Binding-site contacts:
Ligand atom C2 contacts residue ASN1074 of chain 1.B at 2.5 Å.
Ligand atom C8 contacts residue LYS1073 of chain 1.B at 4.3 Å.
Ligand atom O4 contacts residue ALA706 of chain 1.B at 4.3 Å.
Ligand atom C8 contacts residue ASN1074 of chain 1.B at 4.2 Å.
Ligand atom O6 contacts residue ALA706 of chain 1.B at 4.1 Å.
Ligand atom N2 contacts residue ASN1074 of chain 1.B at 2.9 Å (h-bond).
Ligand atom C1 contacts residue ASN1074 of chain 1.B at 1.4 Å.
Ligand atom C5 contacts residue ALA706 of chain 1.B at 3.6 Å (hydrophobic).
Ligand atom C5 contacts residue ASN1074 of chain 1.B at 3.6 Å.
Ligand atom C3 contacts residue ASN1074 of chain 1.B at 3.8 Å.
Ligand atom O5 contacts residue ALA706 of chain 1.B at 4.3 Å.
Ligand atom C1 contacts residue GLN895 of chain 1.C at 4.4 Å.
Ligand atom C1 contacts residue ALA706 of chain 1.B at 4.4 Å (hydrophobic).
Ligand atom O7 contacts residue ASN1074 of chain 1.B at 4.1 Å.
Ligand atom C4 contacts residue ASN1074 of chain 1.B at 4.2 Å.
Ligand atom C6 contacts residue ALA706 of chain 1.B at 4.3 Å (hydrophobic).
Ligand atom C8 contacts residue GLU1072 of chain 1.B at 3.4 Å.
Ligand atom C7 contacts residue ASN1074 of chain 1.B at 3.8 Å.
Ligand atom O5 contacts residue ASN1074 of chain 1.B at 2.3 Å (h-bond).
Ligand atom C4 contacts residue ALA706 of chain 1.B at 4.4 Å (hydrophobic).

This protein binds this small molecule.
Small molecule (SMILES): CC(=O)N[C@@H]1[C@@H](O)[C@H](O)[C@@H](CO)O[C@H]1O

Sequence of chain 1.C:
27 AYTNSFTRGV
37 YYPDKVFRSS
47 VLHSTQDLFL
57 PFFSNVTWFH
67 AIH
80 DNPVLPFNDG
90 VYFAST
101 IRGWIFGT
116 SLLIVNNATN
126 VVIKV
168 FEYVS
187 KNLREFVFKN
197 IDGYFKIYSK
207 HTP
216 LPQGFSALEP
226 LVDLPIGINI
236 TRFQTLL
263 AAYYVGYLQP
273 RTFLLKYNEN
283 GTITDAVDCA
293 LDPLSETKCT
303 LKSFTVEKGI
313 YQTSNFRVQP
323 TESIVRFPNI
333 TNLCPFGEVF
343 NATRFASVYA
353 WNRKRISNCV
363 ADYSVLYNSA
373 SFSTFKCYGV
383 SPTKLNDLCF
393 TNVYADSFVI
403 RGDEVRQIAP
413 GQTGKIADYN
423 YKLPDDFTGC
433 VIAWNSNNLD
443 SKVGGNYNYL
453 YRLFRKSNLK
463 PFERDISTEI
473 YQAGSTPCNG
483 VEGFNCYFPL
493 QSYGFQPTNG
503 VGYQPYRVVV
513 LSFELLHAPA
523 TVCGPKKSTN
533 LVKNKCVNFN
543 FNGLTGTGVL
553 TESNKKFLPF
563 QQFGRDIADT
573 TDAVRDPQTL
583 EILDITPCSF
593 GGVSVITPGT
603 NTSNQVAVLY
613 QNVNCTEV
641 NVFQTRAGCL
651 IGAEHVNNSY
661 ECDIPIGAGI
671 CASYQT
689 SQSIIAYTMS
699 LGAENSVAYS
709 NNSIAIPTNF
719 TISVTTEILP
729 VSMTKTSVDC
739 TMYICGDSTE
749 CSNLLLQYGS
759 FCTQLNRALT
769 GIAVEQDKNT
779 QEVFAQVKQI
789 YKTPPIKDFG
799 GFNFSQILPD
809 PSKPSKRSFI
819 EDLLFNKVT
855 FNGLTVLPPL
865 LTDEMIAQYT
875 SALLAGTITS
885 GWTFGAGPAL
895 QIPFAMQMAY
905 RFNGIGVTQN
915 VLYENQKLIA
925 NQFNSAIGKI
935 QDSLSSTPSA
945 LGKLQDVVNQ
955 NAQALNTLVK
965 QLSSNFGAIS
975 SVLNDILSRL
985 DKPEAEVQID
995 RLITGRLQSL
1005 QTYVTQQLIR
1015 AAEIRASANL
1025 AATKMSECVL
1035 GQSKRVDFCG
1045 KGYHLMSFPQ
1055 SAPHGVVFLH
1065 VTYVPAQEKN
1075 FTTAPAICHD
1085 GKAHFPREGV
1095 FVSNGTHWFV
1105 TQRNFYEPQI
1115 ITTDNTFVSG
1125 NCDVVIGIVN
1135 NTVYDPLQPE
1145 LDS

Sequence of chain 1.B:
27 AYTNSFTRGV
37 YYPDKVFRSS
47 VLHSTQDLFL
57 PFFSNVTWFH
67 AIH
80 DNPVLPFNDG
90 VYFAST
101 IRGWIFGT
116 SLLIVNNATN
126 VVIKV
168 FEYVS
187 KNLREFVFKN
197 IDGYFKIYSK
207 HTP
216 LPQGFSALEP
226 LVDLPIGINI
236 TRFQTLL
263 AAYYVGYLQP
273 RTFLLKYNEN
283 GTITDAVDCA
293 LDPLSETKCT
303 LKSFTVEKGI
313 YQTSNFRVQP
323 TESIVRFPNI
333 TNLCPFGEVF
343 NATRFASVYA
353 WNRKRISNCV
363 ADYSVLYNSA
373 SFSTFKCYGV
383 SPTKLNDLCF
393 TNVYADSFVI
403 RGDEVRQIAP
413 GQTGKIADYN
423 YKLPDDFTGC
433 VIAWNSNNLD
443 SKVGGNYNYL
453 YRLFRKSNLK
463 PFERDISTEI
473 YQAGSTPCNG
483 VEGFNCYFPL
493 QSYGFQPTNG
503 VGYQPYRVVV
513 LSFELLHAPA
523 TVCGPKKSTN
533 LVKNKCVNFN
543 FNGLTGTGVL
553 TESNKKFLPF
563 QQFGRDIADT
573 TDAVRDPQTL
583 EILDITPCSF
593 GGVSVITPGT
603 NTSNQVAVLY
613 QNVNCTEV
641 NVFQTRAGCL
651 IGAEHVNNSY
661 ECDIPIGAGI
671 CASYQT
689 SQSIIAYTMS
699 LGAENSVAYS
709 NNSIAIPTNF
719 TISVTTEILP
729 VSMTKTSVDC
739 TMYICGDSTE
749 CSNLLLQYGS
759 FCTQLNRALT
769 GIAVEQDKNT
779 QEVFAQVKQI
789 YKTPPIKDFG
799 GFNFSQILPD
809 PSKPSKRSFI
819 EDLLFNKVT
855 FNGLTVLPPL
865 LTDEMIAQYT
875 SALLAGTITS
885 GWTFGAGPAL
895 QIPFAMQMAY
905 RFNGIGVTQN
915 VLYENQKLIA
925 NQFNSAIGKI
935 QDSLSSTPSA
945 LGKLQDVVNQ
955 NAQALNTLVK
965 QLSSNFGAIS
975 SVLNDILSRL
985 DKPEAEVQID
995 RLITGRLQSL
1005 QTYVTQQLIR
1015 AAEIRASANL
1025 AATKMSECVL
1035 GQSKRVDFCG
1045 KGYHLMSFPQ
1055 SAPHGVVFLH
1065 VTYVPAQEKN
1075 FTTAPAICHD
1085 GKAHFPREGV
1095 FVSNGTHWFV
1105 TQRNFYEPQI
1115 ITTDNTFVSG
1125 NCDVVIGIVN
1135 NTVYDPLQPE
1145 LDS